The protein below binds the small molecule below.
Small molecule (SMILES): CC(C)C[C@H](NC(=O)[C@H](CC(=O)O)NC(=O)[C@H](CC(C)C)NC(=O)[C@@H](N)CC1=c2ccccc2=NC1)C(=O)N[C@H](C=O)CCC(=O)O

Binding-site contacts:
Ligand atom OE2 contacts residue ARG60 of chain 1.C at 2.9 Å (salt-bridge).
Ligand atom OE1 contacts residue ARG127 of chain 1.C at 3.3 Å (salt-bridge).
Ligand atom OE1 contacts residue ARG60 of chain 1.C at 3.8 Å.
Ligand atom CD contacts residue ARG56 of chain 1.C at 4.0 Å.
Ligand atom CD2 contacts residue LEU220 of chain 1.C at 3.4 Å (hydrophobic).
Ligand atom CA contacts residue LYS120 of chain 1.C at 3.6 Å.
Ligand atom CD1 contacts residue ILE166 of chain 1.C at 4.1 Å (hydrophobic).
Ligand atom CG contacts residue LYS120 of chain 1.C at 4.5 Å.
Ligand atom OD1 contacts residue LYS49 of chain 1.C at 4.2 Å.
Ligand atom CG contacts residue LYS49 of chain 1.C at 4.0 Å.
Ligand atom CB contacts residue LYS120 of chain 1.C at 3.8 Å.
Ligand atom O contacts residue ASN42 of chain 1.C at 3.9 Å.
Ligand atom C contacts residue ASN42 of chain 1.C at 4.2 Å.
Ligand atom CB contacts residue ASN42 of chain 1.C at 4.4 Å.
Ligand atom CD1 contacts residue LEU220 of chain 1.C at 3.1 Å (hydrophobic).
Ligand atom CD2 contacts residue PRO165 of chain 1.C at 4.2 Å (hydrophobic).
Ligand atom OD2 contacts residue LYS49 of chain 1.C at 3.4 Å.
Ligand atom CB contacts residue LYS120 of chain 1.C at 3.1 Å.
Ligand atom CD1 contacts residue GLY169 of chain 1.C at 3.4 Å.
Ligand atom CG contacts residue LEU220 of chain 1.C at 3.7 Å (hydrophobic).
Ligand atom CA contacts residue LYS120 of chain 1.C at 4.3 Å.
Ligand atom CD1 contacts residue LYS120 of chain 1.C at 4.1 Å.
Ligand atom C contacts residue LYS120 of chain 1.C at 4.2 Å.
Ligand atom N contacts residue LYS120 of chain 1.C at 3.0 Å (salt-bridge).
Ligand atom CD contacts residue ARG127 of chain 1.C at 4.4 Å.
Ligand atom O contacts residue PHE117 of chain 1.C at 4.0 Å.
Ligand atom CD1 contacts residue LEU172 of chain 1.C at 3.4 Å (hydrophobic).
Ligand atom CB contacts residue ASP124 of chain 1.C at 4.2 Å.
Ligand atom C contacts residue LYS120 of chain 1.C at 4.1 Å.
Ligand atom O contacts residue ASN173 of chain 1.C at 4.0 Å.
Ligand atom CG contacts residue ASP124 of chain 1.C at 4.3 Å.
Ligand atom O contacts residue LYS120 of chain 1.C at 4.0 Å.
Ligand atom O contacts residue LYS49 of chain 1.C at 4.1 Å.
Ligand atom CG contacts residue LYS120 of chain 1.C at 4.2 Å.
Ligand atom O contacts residue ARG41 of chain 1.C at 4.5 Å.
Ligand atom CD2 contacts residue ILE217 of chain 1.C at 3.8 Å (hydrophobic).
Ligand atom O contacts residue LEU172 of chain 1.C at 4.3 Å.
Ligand atom CD contacts residue ARG60 of chain 1.C at 3.5 Å.
Ligand atom OE2 contacts residue ARG56 of chain 1.C at 4.5 Å.
Ligand atom OE1 contacts residue ARG56 of chain 1.C at 3.1 Å (salt-bridge).

Sequence of chain 1.C:
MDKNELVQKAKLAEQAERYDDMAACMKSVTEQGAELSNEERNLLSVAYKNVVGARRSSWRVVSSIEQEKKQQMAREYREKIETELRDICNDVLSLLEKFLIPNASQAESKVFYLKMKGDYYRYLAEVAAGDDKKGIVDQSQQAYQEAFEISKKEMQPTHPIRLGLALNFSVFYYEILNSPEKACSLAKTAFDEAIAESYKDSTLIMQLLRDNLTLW